This protein binds this small molecule.
Small molecule (SMILES): CC(=O)N[C@@H]1[C@@H](O)[C@H](O)[C@@H](CO)O[C@H]1O

Sequence of chain 1.D:
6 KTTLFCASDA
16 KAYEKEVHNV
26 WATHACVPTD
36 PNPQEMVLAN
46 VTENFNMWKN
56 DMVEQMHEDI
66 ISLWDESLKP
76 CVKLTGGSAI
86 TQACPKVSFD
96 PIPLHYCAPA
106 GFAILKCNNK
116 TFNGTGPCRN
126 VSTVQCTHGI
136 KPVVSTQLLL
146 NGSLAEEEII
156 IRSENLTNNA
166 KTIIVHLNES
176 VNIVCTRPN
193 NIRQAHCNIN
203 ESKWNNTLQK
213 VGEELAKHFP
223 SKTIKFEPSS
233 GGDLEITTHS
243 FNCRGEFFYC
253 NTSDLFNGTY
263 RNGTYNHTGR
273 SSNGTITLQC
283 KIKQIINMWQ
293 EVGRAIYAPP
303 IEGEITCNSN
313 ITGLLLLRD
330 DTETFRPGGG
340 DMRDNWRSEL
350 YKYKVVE

Binding-site contacts:
Ligand atom C6 contacts residue ASP256 of chain 1.D at 3.8 Å.
Ligand atom O5 contacts residue ARG272 of chain 1.D at 4.3 Å.
Ligand atom O7 contacts residue PRO230 of chain 1.D at 3.6 Å.
Ligand atom C2 contacts residue SER255 of chain 1.D at 4.2 Å.
Ligand atom O5 contacts residue GLY271 of chain 1.D at 3.7 Å.
Ligand atom C6 contacts residue ARG272 of chain 1.D at 4.4 Å.
Ligand atom O6 contacts residue ASP256 of chain 1.D at 2.8 Å (salt-bridge).
Ligand atom C1 contacts residue THR270 of chain 1.D at 3.6 Å.
Ligand atom O5 contacts residue ASN259 of chain 1.D at 2.4 Å (h-bond).
Ligand atom O6 contacts residue ARG272 of chain 1.D at 3.0 Å (salt-bridge).
Ligand atom C5 contacts residue THR270 of chain 1.D at 4.2 Å.
Ligand atom O5 contacts residue SER255 of chain 1.D at 4.2 Å.
Ligand atom C7 contacts residue ASN259 of chain 1.D at 3.8 Å.
Ligand atom C5 contacts residue ASN259 of chain 1.D at 3.7 Å.
Ligand atom C3 contacts residue ASN259 of chain 1.D at 3.8 Å.
Ligand atom C1 contacts residue GLY271 of chain 1.D at 4.0 Å.
Ligand atom C5 contacts residue ASP256 of chain 1.D at 4.3 Å.
Ligand atom C1 contacts residue ASN259 of chain 1.D at 1.4 Å.
Ligand atom O5 contacts residue THR270 of chain 1.D at 3.6 Å (h-bond).
Ligand atom C8 contacts residue PRO230 of chain 1.D at 3.8 Å (hydrophobic).
Ligand atom O5 contacts residue ASP256 of chain 1.D at 3.5 Å (salt-bridge).
Ligand atom C1 contacts residue SER255 of chain 1.D at 4.0 Å.
Ligand atom C2 contacts residue ASN259 of chain 1.D at 2.4 Å.
Ligand atom C7 contacts residue PRO230 of chain 1.D at 3.8 Å (hydrophobic).
Ligand atom N2 contacts residue ASN259 of chain 1.D at 2.9 Å (h-bond).
Ligand atom C4 contacts residue ASN259 of chain 1.D at 4.2 Å.
Ligand atom O7 contacts residue ASN259 of chain 1.D at 4.5 Å.
Ligand atom C8 contacts residue ASN259 of chain 1.D at 4.0 Å.
Ligand atom C8 contacts residue GLU229 of chain 1.D at 3.1 Å.
Ligand atom O6 contacts residue GLY271 of chain 1.D at 3.9 Å.
Ligand atom O6 contacts residue THR270 of chain 1.D at 4.3 Å.